Binding-site contacts:
Ligand atom N2' contacts residue TYR574 of chain 2.A at 3.1 Å (h-bond).
Ligand atom C6 contacts residue ASN285 of chain 2.A at 3.4 Å.
Ligand atom O5' contacts residue LEU137 of chain 2.A at 3.8 Å.
Ligand atom C3 contacts residue ASN285 of chain 2.A at 3.5 Å.
Ligand atom C7 contacts residue ASN285 of chain 2.A at 3.5 Å.
Ligand atom N2' contacts residue ASN285 of chain 2.A at 3.1 Å (h-bond).
Ligand atom C6' contacts residue ASN485 of chain 2.A at 3.3 Å.
Ligand atom O3' contacts residue GLU673 of chain 2.A at 2.7 Å (salt-bridge).
Ligand atom O4' contacts residue SER675 of chain 2.A at 3.6 Å.
Ligand atom C12 contacts residue ALA384 of chain 2.A at 3.6 Å (hydrophobic).
Ligand atom C2' contacts residue HIS378 of chain 2.A at 3.7 Å.
Ligand atom C10 contacts residue GLU89 of chain 2.A at 3.5 Å.
Ligand atom C8 contacts residue HIS342 of chain 2.A at 3.5 Å.
Ligand atom C14 contacts residue PHE286 of chain 2.A at 3.5 Å (hydrophobic).
Ligand atom O6' contacts residue ASN485 of chain 2.A at 2.8 Å (h-bond).
Ligand atom C11 contacts residue ASN285 of chain 2.A at 3.6 Å.
Ligand atom C15 contacts residue ARG293 of chain 2.A at 3.8 Å.
Ligand atom C15 contacts residue ASN283 of chain 2.A at 3.6 Å.
Ligand atom C9 contacts residue HIS342 of chain 2.A at 3.5 Å.
Ligand atom O3' contacts residue ALA674 of chain 2.A at 3.4 Å (h-bond).
Ligand atom N5 contacts residue LEU137 of chain 2.A at 3.6 Å.
Ligand atom O5' contacts residue HIS378 of chain 2.A at 3.8 Å.
Ligand atom C14 contacts residue ARG293 of chain 2.A at 3.6 Å.
Ligand atom N2 contacts residue HIS378 of chain 2.A at 2.8 Å (h-bond).
Ligand atom N2' contacts residue GLU673 of chain 2.A at 3.2 Å (salt-bridge).
Ligand atom C5' contacts residue LEU137 of chain 2.A at 3.8 Å (hydrophobic).
Ligand atom O6' contacts residue HIS378 of chain 2.A at 2.7 Å (h-bond).
Ligand atom O4' contacts residue GLY676 of chain 2.A at 2.9 Å (h-bond).
Ligand atom O3' contacts residue SER675 of chain 2.A at 3.1 Å (h-bond).
Ligand atom O4' contacts residue ASN485 of chain 2.A at 3.7 Å.
Ligand atom C9 contacts residue ASN283 of chain 2.A at 3.7 Å.
Ligand atom C4' contacts residue GLY676 of chain 2.A at 3.8 Å.
Ligand atom C13 contacts residue HIS342 of chain 2.A at 3.8 Å.
Ligand atom C13 contacts residue PHE286 of chain 2.A at 3.3 Å (hydrophobic).
Ligand atom C3 contacts residue HIS378 of chain 2.A at 3.7 Å.
Ligand atom C3' contacts residue GLU673 of chain 2.A at 3.4 Å.
Ligand atom O3' contacts residue GLY676 of chain 2.A at 3.2 Å (h-bond).
Ligand atom C6' contacts residue HIS378 of chain 2.A at 3.5 Å.
Ligand atom C10 contacts residue ASN283 of chain 2.A at 3.6 Å.
Ligand atom C12 contacts residue HIS342 of chain 2.A at 3.4 Å.

This protein binds this small molecule.
Small molecule (SMILES): N[C@@H]1[C@@H](O)[C@H](O)[C@@H](CO)O[C@H]1c1nc(-c2ccc3ccccc3c2)c[nH]1

Sequence of chain 2.A:
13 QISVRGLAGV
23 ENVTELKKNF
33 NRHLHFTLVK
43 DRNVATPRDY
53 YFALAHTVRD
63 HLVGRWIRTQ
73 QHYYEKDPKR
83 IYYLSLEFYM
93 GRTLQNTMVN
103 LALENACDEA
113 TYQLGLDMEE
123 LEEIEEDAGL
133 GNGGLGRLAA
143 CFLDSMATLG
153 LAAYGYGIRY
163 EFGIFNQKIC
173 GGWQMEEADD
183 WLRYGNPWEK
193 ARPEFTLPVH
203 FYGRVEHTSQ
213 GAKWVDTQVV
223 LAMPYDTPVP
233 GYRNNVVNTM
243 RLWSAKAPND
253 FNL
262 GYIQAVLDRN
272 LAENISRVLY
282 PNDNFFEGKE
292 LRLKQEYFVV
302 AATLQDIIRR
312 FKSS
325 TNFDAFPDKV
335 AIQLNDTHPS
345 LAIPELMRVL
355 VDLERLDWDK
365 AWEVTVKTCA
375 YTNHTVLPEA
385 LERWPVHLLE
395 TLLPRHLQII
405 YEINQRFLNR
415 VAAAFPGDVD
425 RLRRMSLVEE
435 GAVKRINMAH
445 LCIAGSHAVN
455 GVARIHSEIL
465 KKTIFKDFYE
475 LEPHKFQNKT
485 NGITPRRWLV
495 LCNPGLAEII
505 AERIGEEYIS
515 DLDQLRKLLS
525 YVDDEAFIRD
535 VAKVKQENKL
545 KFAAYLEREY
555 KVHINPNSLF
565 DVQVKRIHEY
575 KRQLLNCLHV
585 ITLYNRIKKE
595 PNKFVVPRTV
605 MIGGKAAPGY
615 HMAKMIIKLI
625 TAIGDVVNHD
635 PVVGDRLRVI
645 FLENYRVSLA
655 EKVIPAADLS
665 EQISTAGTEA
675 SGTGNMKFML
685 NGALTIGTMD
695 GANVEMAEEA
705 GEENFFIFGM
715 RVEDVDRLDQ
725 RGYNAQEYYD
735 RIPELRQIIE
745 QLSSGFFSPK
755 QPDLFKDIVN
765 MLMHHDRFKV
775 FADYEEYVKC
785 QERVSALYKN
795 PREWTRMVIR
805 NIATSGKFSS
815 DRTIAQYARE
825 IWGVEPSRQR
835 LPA